Binding-site contacts:
Ligand atom O2 contacts residue LYS374 of chain 1.B at 4.2 Å.
Ligand atom O2 contacts residue TYR354 of chain 1.B at 3.4 Å.
Ligand atom O5 contacts residue TYR354 of chain 1.B at 3.6 Å.
Ligand atom O2 contacts residue GLU370 of chain 1.B at 4.5 Å.
Ligand atom C6 contacts residue GLU370 of chain 1.B at 3.0 Å.
Ligand atom O3 contacts residue GLU370 of chain 1.B at 3.8 Å.
Ligand atom O4 contacts residue GLU370 of chain 1.B at 4.3 Å.
Ligand atom C2 contacts residue GLU370 of chain 1.B at 4.1 Å.
Ligand atom C1 contacts residue TYR354 of chain 1.B at 3.6 Å (hydrophobic).
Ligand atom C2 contacts residue TYR354 of chain 1.B at 3.2 Å (hydrophobic).
Ligand atom O4 contacts residue GLN407 of chain 1.B at 4.0 Å.
Ligand atom O6 contacts residue GLU370 of chain 1.B at 3.8 Å.
Ligand atom C3 contacts residue TYR354 of chain 1.B at 4.4 Å (hydrophobic).
Ligand atom C3 contacts residue GLU370 of chain 1.B at 4.3 Å.
Ligand atom C4 contacts residue GLU370 of chain 1.B at 3.3 Å.
Ligand atom C5 contacts residue GLU370 of chain 1.B at 3.5 Å.
Ligand atom O5 contacts residue GLU370 of chain 1.B at 3.6 Å.

Sequence of chain 1.B:
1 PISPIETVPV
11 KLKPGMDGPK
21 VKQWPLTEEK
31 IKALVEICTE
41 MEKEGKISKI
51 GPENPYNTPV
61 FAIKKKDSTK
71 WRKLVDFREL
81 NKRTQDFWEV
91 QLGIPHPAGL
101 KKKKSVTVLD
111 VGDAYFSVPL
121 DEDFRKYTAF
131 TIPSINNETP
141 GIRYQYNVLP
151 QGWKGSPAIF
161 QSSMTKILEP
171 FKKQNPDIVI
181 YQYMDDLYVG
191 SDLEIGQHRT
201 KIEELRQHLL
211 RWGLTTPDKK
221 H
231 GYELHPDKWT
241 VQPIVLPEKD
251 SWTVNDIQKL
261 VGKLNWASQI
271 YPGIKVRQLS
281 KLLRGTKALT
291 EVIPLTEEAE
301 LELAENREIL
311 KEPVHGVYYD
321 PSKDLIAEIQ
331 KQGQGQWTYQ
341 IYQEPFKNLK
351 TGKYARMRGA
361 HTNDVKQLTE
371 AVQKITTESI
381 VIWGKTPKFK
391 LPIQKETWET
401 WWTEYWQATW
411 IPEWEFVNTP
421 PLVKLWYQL

A protein and the small-molecule ligand that binds it are described below.
Small molecule (SMILES): OC[C@H]1O[C@H](O)[C@H](O)[C@@H](O)[C@@H]1O